Binding-site contacts:
Ligand atom O1 contacts residue ASP56 of chain 1.A at 2.7 Å (salt-bridge).
Ligand atom C4 contacts residue GLN282 of chain 1.A at 3.8 Å.
Ligand atom C2 contacts residue PHE58 of chain 1.A at 4.4 Å (hydrophobic).
Ligand atom O1 contacts residue ARG134 of chain 1.A at 2.7 Å (salt-bridge).
Ligand atom O4 contacts residue ASN236 of chain 1.A at 4.3 Å.
Ligand atom C4 contacts residue ARG186 of chain 1.A at 4.0 Å.
Ligand atom O4 contacts residue ASP262 of chain 1.A at 2.5 Å (salt-bridge).
Ligand atom O5 contacts residue ARG186 of chain 1.A at 3.7 Å.
Ligand atom O5 contacts residue ASN133 of chain 1.A at 3.1 Å (h-bond).
Ligand atom O6 contacts residue ASN133 of chain 1.A at 2.8 Å (h-bond).
Ligand atom C3 contacts residue ARG186 of chain 1.A at 4.4 Å.
Ligand atom C4 contacts residue ASP262 of chain 1.A at 3.4 Å.
Ligand atom O5 contacts residue GLN282 of chain 1.A at 3.1 Å (h-bond).
Ligand atom C3 contacts residue ASN236 of chain 1.A at 3.8 Å.
Ligand atom C1 contacts residue ASP56 of chain 1.A at 3.6 Å.
Ligand atom C1 contacts residue PHE210 of chain 1.A at 4.3 Å (hydrophobic).
Ligand atom O4 contacts residue ARG186 of chain 1.A at 2.9 Å (salt-bridge).
Ligand atom C3 contacts residue ASP262 of chain 1.A at 3.6 Å.
Ligand atom O3 contacts residue ASN236 of chain 1.A at 2.9 Å (h-bond).
Ligand atom C6 contacts residue LEU59 of chain 1.A at 4.4 Å (hydrophobic).
Ligand atom C2 contacts residue ASN236 of chain 1.A at 4.4 Å.
Ligand atom O5 contacts residue PHE58 of chain 1.A at 4.3 Å.
Ligand atom C3 contacts residue PHE210 of chain 1.A at 4.4 Å (hydrophobic).
Ligand atom C1 contacts residue ARG134 of chain 1.A at 3.8 Å.
Ligand atom C1 contacts residue LEU59 of chain 1.A at 4.4 Å (hydrophobic).
Ligand atom O3 contacts residue PHE58 of chain 1.A at 3.9 Å.
Ligand atom C6 contacts residue ARG134 of chain 1.A at 4.2 Å.
Ligand atom O1 contacts residue LEU59 of chain 1.A at 3.3 Å.
Ligand atom O2 contacts residue PHE58 of chain 1.A at 3.3 Å.
Ligand atom C5 contacts residue ARG186 of chain 1.A at 4.0 Å.
Ligand atom O4 contacts residue GLN282 of chain 1.A at 3.3 Å (h-bond).
Ligand atom C4 contacts residue PHE58 of chain 1.A at 4.1 Å (hydrophobic).
Ligand atom O6 contacts residue ARG134 of chain 1.A at 3.0 Å (salt-bridge).
Ligand atom C5 contacts residue ASN133 of chain 1.A at 4.2 Å.
Ligand atom O2 contacts residue LEU59 of chain 1.A at 3.8 Å.
Ligand atom C5 contacts residue GLN282 of chain 1.A at 4.1 Å.
Ligand atom O3 contacts residue ASP262 of chain 1.A at 2.6 Å (salt-bridge).
Ligand atom O2 contacts residue ASP56 of chain 1.A at 2.8 Å (salt-bridge).
Ligand atom C6 contacts residue ASN133 of chain 1.A at 3.5 Å.
Ligand atom C2 contacts residue ASP56 of chain 1.A at 3.4 Å.

Sequence of chain 1.A:
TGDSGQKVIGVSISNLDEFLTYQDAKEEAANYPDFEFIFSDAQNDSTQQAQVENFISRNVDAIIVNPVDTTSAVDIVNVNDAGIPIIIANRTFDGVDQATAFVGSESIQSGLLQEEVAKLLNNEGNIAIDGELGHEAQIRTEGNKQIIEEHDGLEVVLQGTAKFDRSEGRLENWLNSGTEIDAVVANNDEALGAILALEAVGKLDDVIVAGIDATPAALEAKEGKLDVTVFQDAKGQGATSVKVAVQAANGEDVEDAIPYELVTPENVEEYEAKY

A small-molecule ligand and the protein it binds are described below.
Small molecule (SMILES): OC1C(O)C(O)C(O)C(O)C1O